A protein and the small-molecule ligand that binds it are described below.
Small molecule (SMILES): OC[C@H]1O[C@H](O[C@H]2[C@H](O)[C@@H](O)[C@@H](O)O[C@@H]2CO)[C@H](O)[C@@H](O)[C@@H]1O

Binding-site contacts:
Ligand atom C6 contacts residue TYR23 of chain 1.B at 3.5 Å (hydrophobic).
Ligand atom C5 contacts residue TRP36 of chain 1.B at 4.4 Å (hydrophobic).
Ligand atom O3 contacts residue PRO75 of chain 1.B at 3.8 Å.
Ligand atom O3 contacts residue GLY74 of chain 1.B at 4.3 Å.
Ligand atom C2 contacts residue PRO78 of chain 1.B at 4.4 Å (hydrophobic).
Ligand atom C2 contacts residue TYR25 of chain 1.B at 4.4 Å (hydrophobic).
Ligand atom O3 contacts residue LEU63 of chain 1.B at 4.0 Å.
Ligand atom O2 contacts residue PRO78 of chain 1.B at 4.3 Å.
Ligand atom C2 contacts residue GLN71 of chain 1.B at 3.6 Å.
Ligand atom O3 contacts residue GLU77 of chain 1.B at 3.5 Å (salt-bridge).
Ligand atom O6 contacts residue TYR23 of chain 1.B at 2.6 Å (h-bond).
Ligand atom O2 contacts residue TRP36 of chain 1.B at 3.8 Å.
Ligand atom C2 contacts residue GLU77 of chain 1.B at 3.1 Å.
Ligand atom C6 contacts residue TYR25 of chain 1.B at 4.2 Å (hydrophobic).
Ligand atom O2 contacts residue PRO75 of chain 1.B at 3.9 Å.
Ligand atom O6 contacts residue TYR25 of chain 1.B at 4.2 Å.
Ligand atom O2 contacts residue GLN71 of chain 1.B at 2.6 Å (h-bond).
Ligand atom C1 contacts residue TRP36 of chain 1.B at 3.7 Å (hydrophobic).
Ligand atom C3 contacts residue GLU77 of chain 1.B at 3.9 Å.
Ligand atom O2 contacts residue GLU77 of chain 1.B at 2.5 Å (salt-bridge).
Ligand atom O3 contacts residue TRP36 of chain 1.B at 4.3 Å.
Ligand atom O3 contacts residue GLN71 of chain 1.B at 3.2 Å (h-bond).
Ligand atom O5 contacts residue TYR23 of chain 1.B at 3.6 Å.
Ligand atom C4 contacts residue TRP36 of chain 1.B at 4.1 Å (hydrophobic).
Ligand atom C3 contacts residue GLN71 of chain 1.B at 4.3 Å.
Ligand atom C2 contacts residue TRP36 of chain 1.B at 3.5 Å (hydrophobic).
Ligand atom C1 contacts residue TYR23 of chain 1.B at 4.1 Å (hydrophobic).
Ligand atom O5 contacts residue TYR25 of chain 1.B at 3.8 Å.
Ligand atom O2 contacts residue LEU63 of chain 1.B at 3.8 Å.
Ligand atom O6 contacts residue TRP36 of chain 1.B at 4.2 Å.
Ligand atom C2 contacts residue GLY76 of chain 1.B at 3.7 Å.
Ligand atom C2 contacts residue LEU63 of chain 1.B at 4.2 Å (hydrophobic).
Ligand atom O3 contacts residue PRO78 of chain 1.B at 3.7 Å.
Ligand atom O5 contacts residue TRP36 of chain 1.B at 3.6 Å.
Ligand atom O2 contacts residue GLY76 of chain 1.B at 2.8 Å.
Ligand atom O3 contacts residue GLY76 of chain 1.B at 2.5 Å (h-bond).
Ligand atom C1 contacts residue LEU63 of chain 1.B at 4.1 Å (hydrophobic).
Ligand atom C1 contacts residue GLU77 of chain 1.B at 4.3 Å.
Ligand atom C4 contacts residue TYR25 of chain 1.B at 4.0 Å (hydrophobic).
Ligand atom C3 contacts residue GLY76 of chain 1.B at 3.3 Å.

Sequence of chain 1.B:
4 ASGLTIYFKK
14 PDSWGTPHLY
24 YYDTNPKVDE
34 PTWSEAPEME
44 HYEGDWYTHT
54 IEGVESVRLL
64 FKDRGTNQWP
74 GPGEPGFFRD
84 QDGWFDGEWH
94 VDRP